Binding-site contacts:
Ligand atom N2 contacts residue ASN100 of chain 1.A at 3.0 Å (h-bond).
Ligand atom C8 contacts residue ASN100 of chain 1.A at 4.4 Å.
Ligand atom C2 contacts residue ASN100 of chain 1.A at 2.5 Å.
Ligand atom O5 contacts residue SER102 of chain 1.A at 4.2 Å.
Ligand atom O7 contacts residue ASN100 of chain 1.A at 3.3 Å (h-bond).
Ligand atom C4 contacts residue ASN100 of chain 1.A at 4.2 Å.
Ligand atom C1 contacts residue SER102 of chain 1.A at 3.9 Å.
Ligand atom C5 contacts residue ASN100 of chain 1.A at 3.6 Å.
Ligand atom O5 contacts residue ASN100 of chain 1.A at 2.3 Å (h-bond).
Ligand atom C3 contacts residue ASN100 of chain 1.A at 3.8 Å.
Ligand atom C7 contacts residue ASN100 of chain 1.A at 3.3 Å.
Ligand atom C1 contacts residue ASN100 of chain 1.A at 1.4 Å.

A small-molecule ligand and the protein it binds are described below.
Small molecule (SMILES): CC(=O)N[C@@H]1[C@@H](O)[C@H](O)[C@@H](CO)O[C@H]1O

Sequence of chain 1.A:
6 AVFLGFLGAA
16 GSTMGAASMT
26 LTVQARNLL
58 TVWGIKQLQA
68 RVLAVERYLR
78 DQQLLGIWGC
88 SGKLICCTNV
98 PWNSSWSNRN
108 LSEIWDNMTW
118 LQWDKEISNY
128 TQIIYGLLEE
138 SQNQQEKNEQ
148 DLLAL